The small molecule below binds the protein below.
Small molecule (SMILES): N[C@@H](Cc1ccccc1)C(=O)N[C@@H](CC(=O)O)C(=O)N[C@@H](CCC(=O)O)C(=O)N[C@@H](Cc1ccc(O)cc1)C(=O)N[C@@H](CCC(=O)O)C(=O)N[C@H](C=O)CCC(=O)O

Sequence of chain 1.A:
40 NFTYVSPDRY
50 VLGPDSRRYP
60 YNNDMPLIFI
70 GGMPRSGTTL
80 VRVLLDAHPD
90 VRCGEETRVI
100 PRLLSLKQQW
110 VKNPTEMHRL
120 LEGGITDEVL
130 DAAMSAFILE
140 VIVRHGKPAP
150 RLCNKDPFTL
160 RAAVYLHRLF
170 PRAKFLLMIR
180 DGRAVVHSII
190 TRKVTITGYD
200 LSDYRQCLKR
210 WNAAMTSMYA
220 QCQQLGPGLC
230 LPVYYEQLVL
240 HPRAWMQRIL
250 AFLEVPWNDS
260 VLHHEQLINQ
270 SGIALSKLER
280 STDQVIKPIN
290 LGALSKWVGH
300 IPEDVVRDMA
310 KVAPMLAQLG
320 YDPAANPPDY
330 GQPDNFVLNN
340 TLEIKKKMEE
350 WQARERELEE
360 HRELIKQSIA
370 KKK

Binding-site contacts:
Ligand atom N contacts residue THR194 of chain 1.C at 3.1 Å (h-bond).
Ligand atom OH contacts residue GLU95 of chain 1.C at 2.6 Å (salt-bridge).
Ligand atom CA contacts residue PHE157 of chain 1.C at 3.7 Å (hydrophobic).
Ligand atom CE1 contacts residue PRO156 of chain 1.C at 3.6 Å (hydrophobic).
Ligand atom OD1 contacts residue THR194 of chain 1.C at 3.5 Å.
Ligand atom OE1 contacts residue ARG160 of chain 1.C at 2.7 Å (salt-bridge).
Ligand atom O contacts residue ARG97 of chain 1.C at 2.9 Å (salt-bridge).
Ligand atom C contacts residue ARG118 of chain 1.A at 3.8 Å.
Ligand atom OE1 contacts residue VAL193 of chain 1.C at 3.2 Å.
Ligand atom CE1 contacts residue GLN108 of chain 1.A at 3.6 Å.
Ligand atom CG contacts residue GLU115 of chain 1.A at 3.7 Å.
Ligand atom OE2 contacts residue TYR198 of chain 1.C at 2.9 Å (h-bond).
Ligand atom CD2 contacts residue ARG101 of chain 1.C at 3.5 Å.
Ligand atom CB contacts residue THR194 of chain 1.C at 3.3 Å.
Ligand atom CE2 contacts residue PRO73 of chain 1.C at 3.7 Å (hydrophobic).
Ligand atom CB contacts residue THR194 of chain 1.C at 3.6 Å.
Ligand atom CD contacts residue PHE157 of chain 1.C at 3.7 Å (hydrophobic).
Ligand atom OD2 contacts residue THR196 of chain 1.C at 2.9 Å (h-bond).
Ligand atom O contacts residue ARG118 of chain 1.A at 3.0 Å (salt-bridge).
Ligand atom CE1 contacts residue GLU95 of chain 1.C at 3.6 Å.
Ligand atom OE1 contacts residue ARG101 of chain 1.C at 3.5 Å (salt-bridge).
Ligand atom OE2 contacts residue ARG279 of chain 1.C at 3.6 Å.
Ligand atom O contacts residue ILE195 of chain 1.C at 3.3 Å.
Ligand atom CD1 contacts residue GLU115 of chain 1.A at 3.7 Å.
Ligand atom CG contacts residue THR196 of chain 1.C at 3.3 Å.
Ligand atom O contacts residue PHE157 of chain 1.C at 3.5 Å.
Ligand atom OE1 contacts residue ARG279 of chain 1.C at 3.3 Å (salt-bridge).
Ligand atom CZ contacts residue GLU95 of chain 1.C at 3.5 Å.
Ligand atom OE1 contacts residue PHE157 of chain 1.C at 3.6 Å.
Ligand atom O contacts residue THR196 of chain 1.C at 3.1 Å (h-bond).
Ligand atom C contacts residue THR194 of chain 1.C at 3.7 Å.
Ligand atom O contacts residue ARG97 of chain 1.C at 2.9 Å (salt-bridge).
Ligand atom O contacts residue ARG118 of chain 1.A at 3.7 Å.
Ligand atom OE1 contacts residue THR194 of chain 1.C at 2.9 Å (h-bond).
Ligand atom CG contacts residue PRO73 of chain 1.C at 3.7 Å (hydrophobic).
Ligand atom N contacts residue THR194 of chain 1.C at 3.0 Å (h-bond).
Ligand atom O contacts residue ARG160 of chain 1.C at 3.2 Å.
Ligand atom CB contacts residue GLU115 of chain 1.A at 3.3 Å.
Ligand atom CA contacts residue THR194 of chain 1.C at 3.5 Å.
Ligand atom CD contacts residue THR194 of chain 1.C at 3.6 Å.

Sequence of chain 1.C:
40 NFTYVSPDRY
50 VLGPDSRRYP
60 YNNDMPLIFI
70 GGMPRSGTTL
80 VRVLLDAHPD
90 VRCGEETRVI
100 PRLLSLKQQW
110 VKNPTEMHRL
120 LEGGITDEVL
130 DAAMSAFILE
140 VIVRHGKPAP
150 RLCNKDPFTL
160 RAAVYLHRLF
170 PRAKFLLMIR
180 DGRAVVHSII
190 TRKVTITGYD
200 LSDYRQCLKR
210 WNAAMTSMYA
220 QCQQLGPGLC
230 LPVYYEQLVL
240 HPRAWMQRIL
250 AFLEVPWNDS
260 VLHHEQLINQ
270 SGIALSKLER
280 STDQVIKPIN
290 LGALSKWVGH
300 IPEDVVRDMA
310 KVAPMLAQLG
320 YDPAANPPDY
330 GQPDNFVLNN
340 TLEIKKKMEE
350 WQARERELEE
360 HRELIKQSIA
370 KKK